Binding-site contacts:
Ligand atom O5 contacts residue ASN263 of chain 1.L at 2.2 Å (h-bond).
Ligand atom C8 contacts residue ASN263 of chain 1.L at 3.6 Å.
Ligand atom O7 contacts residue ASN263 of chain 1.L at 3.5 Å (h-bond).
Ligand atom C4 contacts residue ASN263 of chain 1.L at 4.2 Å.
Ligand atom N2 contacts residue ASN263 of chain 1.L at 3.0 Å.
Ligand atom C8 contacts residue GLN261 of chain 1.L at 4.4 Å.
Ligand atom C8 contacts residue ILE262 of chain 1.L at 4.5 Å (hydrophobic).
Ligand atom C8 contacts residue ASN299 of chain 1.L at 4.2 Å.
Ligand atom C8 contacts residue SER301 of chain 1.L at 3.5 Å.
Ligand atom C5 contacts residue ASN263 of chain 1.L at 3.6 Å.
Ligand atom C8 contacts residue VAL300 of chain 1.L at 3.7 Å (hydrophobic).
Ligand atom C1 contacts residue ASN263 of chain 1.L at 1.4 Å.
Ligand atom C2 contacts residue ASN263 of chain 1.L at 2.6 Å.
Ligand atom C7 contacts residue ASN263 of chain 1.L at 3.1 Å.
Ligand atom O6 contacts residue ASN263 of chain 1.L at 4.3 Å.
Ligand atom C3 contacts residue ASN263 of chain 1.L at 3.9 Å.

The small molecule below binds the protein below.
Small molecule (SMILES): CC(=O)N[C@@H]1[C@@H](O)[C@H](O)[C@@H](CO)O[C@H]1O

Sequence of chain 1.L:
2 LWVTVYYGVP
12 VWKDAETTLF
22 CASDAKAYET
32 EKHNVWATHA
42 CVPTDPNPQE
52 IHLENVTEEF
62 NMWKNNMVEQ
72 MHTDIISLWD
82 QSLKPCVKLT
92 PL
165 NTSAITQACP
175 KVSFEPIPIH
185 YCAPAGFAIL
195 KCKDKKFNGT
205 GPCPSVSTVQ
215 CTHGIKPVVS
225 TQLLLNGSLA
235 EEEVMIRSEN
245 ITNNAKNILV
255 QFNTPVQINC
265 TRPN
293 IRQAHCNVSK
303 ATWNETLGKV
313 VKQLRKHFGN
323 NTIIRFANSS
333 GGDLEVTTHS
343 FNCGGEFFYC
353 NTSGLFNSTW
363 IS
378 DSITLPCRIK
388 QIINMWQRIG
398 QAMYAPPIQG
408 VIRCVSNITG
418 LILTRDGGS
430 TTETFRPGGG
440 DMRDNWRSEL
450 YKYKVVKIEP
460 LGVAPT